Sequence of chain 1.A:
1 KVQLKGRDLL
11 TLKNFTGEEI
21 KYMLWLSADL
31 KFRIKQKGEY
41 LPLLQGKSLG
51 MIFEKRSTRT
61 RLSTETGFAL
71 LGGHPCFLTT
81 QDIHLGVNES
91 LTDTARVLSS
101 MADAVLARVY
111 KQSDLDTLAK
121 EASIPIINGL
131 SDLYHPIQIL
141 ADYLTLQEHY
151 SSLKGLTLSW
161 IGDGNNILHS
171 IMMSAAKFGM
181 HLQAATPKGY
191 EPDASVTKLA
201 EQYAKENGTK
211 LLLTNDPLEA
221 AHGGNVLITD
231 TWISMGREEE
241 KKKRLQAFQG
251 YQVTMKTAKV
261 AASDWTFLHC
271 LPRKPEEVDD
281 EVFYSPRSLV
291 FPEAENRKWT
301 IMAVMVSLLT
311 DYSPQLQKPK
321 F

A protein and the small-molecule ligand that binds it are described below.
Small molecule (SMILES): CCC[C@H](N)C(=O)O

Binding-site contacts:
Ligand atom CB contacts residue ILE167 of chain 1.A at 4.0 Å (hydrophobic).
Ligand atom C contacts residue MET235 of chain 1.A at 3.8 Å (hydrophobic).
Ligand atom CD contacts residue ARG108 of chain 1.A at 4.4 Å.
Ligand atom CD contacts residue CP1 of chain 1.C at 3.3 Å.
Ligand atom CD contacts residue LEU271 of chain 1.A at 3.6 Å (hydrophobic).
Ligand atom CA contacts residue THR231 of chain 1.A at 4.1 Å.
Ligand atom CB contacts residue ASN166 of chain 1.A at 4.0 Å.
Ligand atom CB contacts residue CYS270 of chain 1.A at 4.1 Å (hydrophobic).
Ligand atom OXT contacts residue SER234 of chain 1.A at 3.5 Å (h-bond).
Ligand atom O contacts residue SER234 of chain 1.A at 3.5 Å.
Ligand atom CA contacts residue SER234 of chain 1.A at 3.5 Å.
Ligand atom OXT contacts residue LEU130 of chain 1.A at 3.8 Å.
Ligand atom CD contacts residue PRO272 of chain 1.A at 4.4 Å (hydrophobic).
Ligand atom N contacts residue ASP230 of chain 1.A at 2.7 Å (salt-bridge).
Ligand atom N contacts residue ASN166 of chain 1.A at 2.8 Å (h-bond).
Ligand atom CG contacts residue LEU130 of chain 1.A at 3.9 Å (hydrophobic).
Ligand atom CD contacts residue HIS135 of chain 1.A at 4.2 Å.
Ligand atom CG contacts residue CP1 of chain 1.C at 4.3 Å.
Ligand atom CG contacts residue MET235 of chain 1.A at 4.3 Å (hydrophobic).
Ligand atom CB contacts residue LEU130 of chain 1.A at 3.8 Å (hydrophobic).
Ligand atom N contacts residue SER234 of chain 1.A at 2.9 Å (h-bond).
Ligand atom CD contacts residue LEU130 of chain 1.A at 3.7 Å (hydrophobic).
Ligand atom C contacts residue SER234 of chain 1.A at 3.4 Å.
Ligand atom C contacts residue LEU130 of chain 1.A at 4.2 Å (hydrophobic).
Ligand atom CG contacts residue CYS270 of chain 1.A at 4.4 Å (hydrophobic).
Ligand atom C contacts residue ASN166 of chain 1.A at 4.0 Å.
Ligand atom OXT contacts residue MET235 of chain 1.A at 4.2 Å.
Ligand atom CG contacts residue LEU271 of chain 1.A at 4.1 Å (hydrophobic).
Ligand atom N contacts residue ASN165 of chain 1.A at 3.4 Å (h-bond).
Ligand atom CA contacts residue ASP230 of chain 1.A at 3.4 Å.
Ligand atom N contacts residue ILE167 of chain 1.A at 4.0 Å.
Ligand atom OXT contacts residue ASN166 of chain 1.A at 2.9 Å (h-bond).
Ligand atom CD contacts residue CYS270 of chain 1.A at 4.2 Å (hydrophobic).
Ligand atom CG contacts residue PRO272 of chain 1.A at 4.4 Å (hydrophobic).
Ligand atom N contacts residue THR231 of chain 1.A at 4.5 Å.
Ligand atom CB contacts residue ASP230 of chain 1.A at 3.7 Å.
Ligand atom O contacts residue MET235 of chain 1.A at 2.9 Å (h-bond).
Ligand atom CA contacts residue ASN166 of chain 1.A at 3.8 Å.